Binding-site contacts:
Ligand atom C28 contacts residue ARG359 of chain 1.C at 4.3 Å.
Ligand atom C44 contacts residue GLY360 of chain 1.C at 3.9 Å.
Ligand atom O12 contacts residue GLY360 of chain 1.C at 3.5 Å (h-bond).
Ligand atom O04 contacts residue PRO272 of chain 1.C at 4.2 Å.
Ligand atom O13 contacts residue PRO358 of chain 1.C at 3.1 Å.
Ligand atom C15 contacts residue LEU273 of chain 1.C at 4.3 Å (hydrophobic).
Ligand atom C14 contacts residue THR274 of chain 1.C at 3.3 Å.
Ligand atom C27 contacts residue GLY360 of chain 1.C at 4.1 Å.
Ligand atom C32 contacts residue VAL23 of chain 1.C at 3.5 Å (hydrophobic).
Ligand atom O06 contacts residue PRO272 of chain 1.C at 3.3 Å (h-bond).
Ligand atom C18 contacts residue THR274 of chain 1.C at 4.3 Å.
Ligand atom C07 contacts residue HIS227 of chain 1.C at 4.2 Å.
Ligand atom C11 contacts residue PRO272 of chain 1.C at 4.2 Å (hydrophobic).
Ligand atom O08 contacts residue ARG276 of chain 1.C at 3.9 Å.
Ligand atom C06 contacts residue ASP224 of chain 1.C at 4.0 Å.
Ligand atom O13 contacts residue GLY360 of chain 1.C at 3.7 Å.
Ligand atom C40 contacts residue GLY235 of chain 1.C at 4.3 Å.
Ligand atom C33 contacts residue GLU22 of chain 1.C at 3.7 Å.
Ligand atom C16 contacts residue THR274 of chain 1.C at 3.7 Å.
Ligand atom C33 contacts residue VAL23 of chain 1.C at 3.6 Å (hydrophobic).
Ligand atom C07 contacts residue LEU228 of chain 1.C at 3.5 Å (hydrophobic).
Ligand atom C15 contacts residue PRO272 of chain 1.C at 3.0 Å (hydrophobic).
Ligand atom C11 contacts residue THR274 of chain 1.C at 4.3 Å.
Ligand atom C40 contacts residue ALA231 of chain 1.C at 3.5 Å (hydrophobic).
Ligand atom C07 contacts residue ASP224 of chain 1.C at 3.5 Å.
Ligand atom C15 contacts residue THR274 of chain 1.C at 3.7 Å.
Ligand atom O06 contacts residue THR274 of chain 1.C at 2.7 Å (h-bond).
Ligand atom O06 contacts residue LEU273 of chain 1.C at 3.6 Å.
Ligand atom C19 contacts residue THR274 of chain 1.C at 3.0 Å.
Ligand atom C16 contacts residue PRO272 of chain 1.C at 3.7 Å (hydrophobic).
Ligand atom O10 contacts residue GLY360 of chain 1.C at 4.3 Å.
Ligand atom C28 contacts residue GLY360 of chain 1.C at 4.3 Å.
Ligand atom C28 contacts residue PRO358 of chain 1.C at 3.9 Å (hydrophobic).
Ligand atom C14 contacts residue PRO272 of chain 1.C at 4.3 Å (hydrophobic).
Ligand atom C39 contacts residue ALA231 of chain 1.C at 3.3 Å (hydrophobic).
Ligand atom O13 contacts residue ARG359 of chain 1.C at 3.1 Å (salt-bridge).
Ligand atom C44 contacts residue LEU361 of chain 1.C at 4.1 Å (hydrophobic).
Ligand atom C19 contacts residue SER275 of chain 1.C at 4.0 Å.
Ligand atom C08 contacts residue LEU228 of chain 1.C at 3.8 Å (hydrophobic).
Ligand atom C19 contacts residue ARG276 of chain 1.C at 3.7 Å.

Sequence of chain 1.C:
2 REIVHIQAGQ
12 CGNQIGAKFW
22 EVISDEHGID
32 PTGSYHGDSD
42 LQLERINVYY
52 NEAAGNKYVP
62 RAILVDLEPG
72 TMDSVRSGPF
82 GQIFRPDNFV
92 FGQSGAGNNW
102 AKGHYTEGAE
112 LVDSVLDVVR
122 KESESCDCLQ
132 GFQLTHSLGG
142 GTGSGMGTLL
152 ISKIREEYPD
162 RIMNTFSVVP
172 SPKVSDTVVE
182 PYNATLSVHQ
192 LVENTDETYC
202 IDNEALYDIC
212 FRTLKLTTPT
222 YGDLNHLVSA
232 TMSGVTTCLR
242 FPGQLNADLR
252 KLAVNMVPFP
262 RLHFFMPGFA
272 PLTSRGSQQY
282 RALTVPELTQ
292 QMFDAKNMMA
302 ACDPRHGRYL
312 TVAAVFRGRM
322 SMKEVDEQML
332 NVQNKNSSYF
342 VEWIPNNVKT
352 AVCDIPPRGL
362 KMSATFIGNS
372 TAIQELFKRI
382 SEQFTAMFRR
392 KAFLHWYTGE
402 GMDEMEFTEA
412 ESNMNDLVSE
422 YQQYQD

The small molecule below binds the protein below.
Small molecule (SMILES): CC(=O)O[C@H]1C(=O)[C@@]2(C)[C@H]([C@H](OC(=O)c3ccccc3)[C@]3(O)C[C@H](OC(=O)[C@H](O)[C@@H](NC(=O)c4ccccc4)c4ccccc4)C(C)=C1C3(C)C)[C@]1(OC(C)=O)CO[C@@H]1C[C@@H]2O